Sequence of chain 1.J:
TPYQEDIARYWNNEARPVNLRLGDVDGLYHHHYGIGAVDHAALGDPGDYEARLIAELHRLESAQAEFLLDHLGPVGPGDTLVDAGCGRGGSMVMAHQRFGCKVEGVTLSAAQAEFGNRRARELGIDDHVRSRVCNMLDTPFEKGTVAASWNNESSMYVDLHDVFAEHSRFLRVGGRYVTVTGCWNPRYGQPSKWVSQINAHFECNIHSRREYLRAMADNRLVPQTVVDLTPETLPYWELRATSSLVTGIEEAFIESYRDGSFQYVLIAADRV

Binding-site contacts:
Ligand atom C2 contacts residue SFG1 of chain 1.NA at 3.9 Å.
Ligand atom O1B contacts residue ARG288 of chain 1.J at 3.3 Å (salt-bridge).
Ligand atom O3B contacts residue TYR79 of chain 1.J at 2.4 Å (h-bond).
Ligand atom O3A contacts residue ASN65 of chain 1.J at 3.8 Å.
Ligand atom C2 contacts residue HIS77 of chain 1.J at 3.9 Å.
Ligand atom O1 contacts residue TRP57 of chain 1.J at 3.9 Å.
Ligand atom O2A contacts residue MG1 of chain 1.PA at 2.6 Å.
Ligand atom O1A contacts residue ASN65 of chain 1.J at 3.5 Å (h-bond).
Ligand atom O2B contacts residue ASN65 of chain 1.J at 3.1 Å (h-bond).
Ligand atom C6 contacts residue MET204 of chain 1.J at 3.2 Å (hydrophobic).
Ligand atom O2B contacts residue VAL64 of chain 1.J at 3.7 Å.
Ligand atom C4 contacts residue PHE250 of chain 1.J at 3.3 Å (hydrophobic).
Ligand atom O1 contacts residue HIS77 of chain 1.J at 3.4 Å (h-bond).
Ligand atom O2B contacts residue MG1 of chain 1.PA at 2.7 Å.
Ligand atom O1A contacts residue HIS77 of chain 1.J at 2.6 Å (h-bond).
Ligand atom PA contacts residue ASN65 of chain 1.J at 3.6 Å.
Ligand atom C4 contacts residue TYR205 of chain 1.J at 3.5 Å (hydrophobic).
Ligand atom O1A contacts residue TRP57 of chain 1.J at 3.6 Å.
Ligand atom O3B contacts residue PHE250 of chain 1.J at 3.6 Å.
Ligand atom C9 contacts residue TYR79 of chain 1.J at 3.2 Å (hydrophobic).
Ligand atom C4 contacts residue TRP57 of chain 1.J at 3.7 Å (hydrophobic).
Ligand atom C1 contacts residue HIS77 of chain 1.J at 3.6 Å.
Ligand atom C7 contacts residue TYR79 of chain 1.J at 3.8 Å (hydrophobic).
Ligand atom C5 contacts residue TYR205 of chain 1.J at 3.8 Å (hydrophobic).
Ligand atom O1B contacts residue ARG62 of chain 1.J at 3.4 Å (salt-bridge).
Ligand atom C9 contacts residue PHE301 of chain 1.J at 3.6 Å (hydrophobic).
Ligand atom O3B contacts residue ARG288 of chain 1.J at 3.8 Å.
Ligand atom PA contacts residue HIS77 of chain 1.J at 3.8 Å.
Ligand atom O2A contacts residue ASN65 of chain 1.J at 3.2 Å (h-bond).
Ligand atom O2A contacts residue HIS77 of chain 1.J at 3.3 Å.
Ligand atom C2 contacts residue GLU201 of chain 1.J at 3.4 Å.
Ligand atom C2 contacts residue TYR79 of chain 1.J at 3.6 Å (hydrophobic).
Ligand atom O2B contacts residue ARG288 of chain 1.J at 3.4 Å (salt-bridge).
Ligand atom PB contacts residue ARG288 of chain 1.J at 3.8 Å.
Ligand atom O2A contacts residue HIS78 of chain 1.J at 3.5 Å (h-bond).
Ligand atom O1B contacts residue THR295 of chain 1.J at 3.8 Å.
Ligand atom C5 contacts residue MET204 of chain 1.J at 3.2 Å (hydrophobic).
Ligand atom PB contacts residue TYR79 of chain 1.J at 3.8 Å.
Ligand atom C1 contacts residue TYR79 of chain 1.J at 3.2 Å (hydrophobic).
Ligand atom C1 contacts residue GLU201 of chain 1.J at 3.9 Å.

A small-molecule ligand and the protein it binds are described below.
Small molecule (SMILES): CC(C)=CCC/C(C)=C/CO[P](=O)(O)OP(=O)(O)O